The protein below binds the small molecule below.
Small molecule (SMILES): COc1cc2nc(-c3cc(F)ccc3O)nc(N[C@@H]3CNC[C@H]3C(C)(C)O)c2cc1OC

Sequence of chain 2.A:
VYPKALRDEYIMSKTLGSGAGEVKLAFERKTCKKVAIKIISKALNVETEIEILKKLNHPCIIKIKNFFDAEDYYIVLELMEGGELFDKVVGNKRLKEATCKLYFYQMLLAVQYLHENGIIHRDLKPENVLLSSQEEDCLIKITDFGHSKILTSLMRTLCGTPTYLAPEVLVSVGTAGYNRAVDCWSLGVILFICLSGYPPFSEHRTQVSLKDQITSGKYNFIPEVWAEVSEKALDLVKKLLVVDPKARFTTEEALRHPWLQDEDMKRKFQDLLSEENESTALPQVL

Binding-site contacts:
Ligand atom C24 contacts residue LEU99 of chain 2.A at 3.8 Å (hydrophobic).
Ligand atom C16 contacts residue GLU106 of chain 2.A at 3.6 Å.
Ligand atom C24 contacts residue GLU100 of chain 2.A at 3.8 Å.
Ligand atom C26 contacts residue LEU152 of chain 2.A at 3.4 Å (hydrophobic).
Ligand atom C14 contacts residue GLU106 of chain 2.A at 3.6 Å.
Ligand atom C13 contacts residue GLU106 of chain 2.A at 3.0 Å.
Ligand atom O31 contacts residue LEU24 of chain 2.A at 3.3 Å (h-bond).
Ligand atom C12 contacts residue NO31 of chain 2.E at 3.6 Å.
Ligand atom C02 contacts residue LEU24 of chain 2.A at 3.5 Å (hydrophobic).
Ligand atom N15 contacts residue GLU149 of chain 2.A at 3.0 Å (salt-bridge).
Ligand atom O20 contacts residue GLY25 of chain 2.A at 3.7 Å.
Ligand atom C12 contacts residue GLU106 of chain 2.A at 3.2 Å.
Ligand atom C07 contacts residue LEU152 of chain 2.A at 3.5 Å (hydrophobic).
Ligand atom N08 contacts residue VAL32 of chain 2.A at 3.8 Å.
Ligand atom C16 contacts residue NO31 of chain 2.E at 2.8 Å.
Ligand atom C23 contacts residue ILE84 of chain 2.A at 3.6 Å (hydrophobic).
Ligand atom F27 contacts residue NO31 of chain 2.E at 3.5 Å.
Ligand atom C03 contacts residue GLY105 of chain 2.A at 3.8 Å.
Ligand atom C25 contacts residue LEU152 of chain 2.A at 3.8 Å (hydrophobic).
Ligand atom C24 contacts residue ILE84 of chain 2.A at 3.4 Å (hydrophobic).
Ligand atom N15 contacts residue NO31 of chain 2.E at 2.9 Å (h-bond).
Ligand atom N15 contacts residue ASN150 of chain 2.A at 3.3 Å (h-bond).
Ligand atom C04 contacts residue MET102 of chain 2.A at 3.8 Å (hydrophobic).
Ligand atom C19 contacts residue NO31 of chain 2.E at 3.0 Å.
Ligand atom C07 contacts residue VAL32 of chain 2.A at 3.8 Å (hydrophobic).
Ligand atom C30 contacts residue GLU103 of chain 2.A at 3.3 Å.
Ligand atom C14 contacts residue GLU149 of chain 2.A at 3.4 Å.
Ligand atom C16 contacts residue GLU149 of chain 2.A at 3.1 Å.
Ligand atom F27 contacts residue MG1 of chain 2.C at 3.3 Å.
Ligand atom F27 contacts residue LEU99 of chain 2.A at 3.6 Å.
Ligand atom N11 contacts residue GLU106 of chain 2.A at 3.0 Å (salt-bridge).
Ligand atom C01 contacts residue GLU106 of chain 2.A at 3.7 Å.
Ligand atom O28 contacts residue MET102 of chain 2.A at 2.8 Å (h-bond).
Ligand atom C26 contacts residue NO31 of chain 2.E at 3.7 Å.
Ligand atom C22 contacts residue ALA45 of chain 2.A at 3.8 Å (hydrophobic).
Ligand atom C32 contacts residue LEU24 of chain 2.A at 3.4 Å (hydrophobic).
Ligand atom C22 contacts residue MET102 of chain 2.A at 3.8 Å (hydrophobic).
Ligand atom C21 contacts residue LEU152 of chain 2.A at 3.1 Å (hydrophobic).
Ligand atom C23 contacts residue GLU100 of chain 2.A at 3.0 Å.
Ligand atom C22 contacts residue LEU152 of chain 2.A at 3.4 Å (hydrophobic).